Sequence of chain 1.D:
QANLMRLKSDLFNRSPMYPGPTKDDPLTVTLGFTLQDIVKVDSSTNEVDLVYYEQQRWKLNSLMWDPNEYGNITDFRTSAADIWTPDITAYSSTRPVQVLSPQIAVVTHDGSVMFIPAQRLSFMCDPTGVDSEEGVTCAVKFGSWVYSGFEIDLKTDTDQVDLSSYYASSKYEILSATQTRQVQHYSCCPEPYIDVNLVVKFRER

The protein below binds the small molecule below.
Small molecule (SMILES): C[N+]1(C[C@H](O)c2ccccc2)[C@@H]2CC[C@H]1CC(OC(=O)c1ccccc1)C2

Sequence of chain 1.C:
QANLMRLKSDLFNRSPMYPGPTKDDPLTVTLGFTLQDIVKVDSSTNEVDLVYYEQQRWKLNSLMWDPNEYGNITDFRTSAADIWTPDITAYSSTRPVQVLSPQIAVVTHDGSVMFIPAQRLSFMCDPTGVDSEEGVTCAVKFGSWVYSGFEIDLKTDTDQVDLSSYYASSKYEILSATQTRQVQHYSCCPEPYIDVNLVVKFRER

Binding-site contacts:
Ligand atom C11 contacts residue TYR186 of chain 1.C at 4.0 Å (hydrophobic).
Ligand atom O2 contacts residue TYR53 of chain 1.D at 3.7 Å.
Ligand atom C13 contacts residue TYR193 of chain 1.C at 3.9 Å (hydrophobic).
Ligand atom C4 contacts residue MET114 of chain 1.D at 3.9 Å (hydrophobic).
Ligand atom C21 contacts residue TYR186 of chain 1.C at 3.6 Å (hydrophobic).
Ligand atom C14 contacts residue TRP145 of chain 1.C at 4.0 Å (hydrophobic).
Ligand atom C19 contacts residue TYR91 of chain 1.C at 3.1 Å (hydrophobic).
Ligand atom C20 contacts residue TYR91 of chain 1.C at 3.8 Å (hydrophobic).
Ligand atom C4 contacts residue CYS188 of chain 1.C at 4.1 Å (hydrophobic).
Ligand atom C7 contacts residue TRP145 of chain 1.C at 3.8 Å (hydrophobic).
Ligand atom C6 contacts residue TYR193 of chain 1.C at 3.5 Å (hydrophobic).
Ligand atom C6 contacts residue ILE116 of chain 1.D at 3.9 Å (hydrophobic).
Ligand atom C22 contacts residue TYR186 of chain 1.C at 3.2 Å (hydrophobic).
Ligand atom C9 contacts residue TRP145 of chain 1.C at 3.4 Å (hydrophobic).
Ligand atom C23 contacts residue TYR91 of chain 1.C at 3.4 Å (hydrophobic).
Ligand atom C18 contacts residue TYR91 of chain 1.C at 3.5 Å (hydrophobic).
Ligand atom C12 contacts residue TYR53 of chain 1.D at 3.7 Å (hydrophobic).
Ligand atom O3 contacts residue TYR53 of chain 1.D at 3.1 Å.
Ligand atom O3 contacts residue SER165 of chain 1.D at 4.1 Å.
Ligand atom C3 contacts residue ILE116 of chain 1.D at 3.9 Å (hydrophobic).
Ligand atom C3 contacts residue CYS188 of chain 1.C at 3.3 Å (hydrophobic).
Ligand atom C1 contacts residue CYS188 of chain 1.C at 3.7 Å (hydrophobic).
Ligand atom C10 contacts residue TRP145 of chain 1.C at 3.9 Å (hydrophobic).
Ligand atom C2 contacts residue CYS188 of chain 1.C at 3.6 Å (hydrophobic).
Ligand atom C4 contacts residue ILE116 of chain 1.D at 4.0 Å (hydrophobic).
Ligand atom C19 contacts residue GLN36 of chain 1.D at 3.6 Å.
Ligand atom C15 contacts residue TRP145 of chain 1.C at 3.8 Å (hydrophobic).
Ligand atom O2 contacts residue CYS188 of chain 1.C at 3.3 Å (h-bond).
Ligand atom C5 contacts residue TYR193 of chain 1.C at 4.1 Å (hydrophobic).
Ligand atom C22 contacts residue TYR91 of chain 1.C at 3.8 Å (hydrophobic).
Ligand atom C2 contacts residue ILE116 of chain 1.D at 3.9 Å (hydrophobic).
Ligand atom C14 contacts residue TYR193 of chain 1.C at 3.6 Å (hydrophobic).
Ligand atom C13 contacts residue TYR186 of chain 1.C at 3.8 Å (hydrophobic).
Ligand atom C18 contacts residue GLN36 of chain 1.D at 3.9 Å.
Ligand atom C7 contacts residue ILE116 of chain 1.D at 3.8 Å (hydrophobic).
Ligand atom C5 contacts residue ILE116 of chain 1.D at 4.0 Å (hydrophobic).
Ligand atom C23 contacts residue TYR186 of chain 1.C at 3.2 Å (hydrophobic).
Ligand atom C7 contacts residue TYR193 of chain 1.C at 3.7 Å (hydrophobic).
Ligand atom C21 contacts residue TYR91 of chain 1.C at 3.9 Å (hydrophobic).
Ligand atom O1 contacts residue TRP145 of chain 1.C at 3.7 Å.